Sequence of chain 1.D:
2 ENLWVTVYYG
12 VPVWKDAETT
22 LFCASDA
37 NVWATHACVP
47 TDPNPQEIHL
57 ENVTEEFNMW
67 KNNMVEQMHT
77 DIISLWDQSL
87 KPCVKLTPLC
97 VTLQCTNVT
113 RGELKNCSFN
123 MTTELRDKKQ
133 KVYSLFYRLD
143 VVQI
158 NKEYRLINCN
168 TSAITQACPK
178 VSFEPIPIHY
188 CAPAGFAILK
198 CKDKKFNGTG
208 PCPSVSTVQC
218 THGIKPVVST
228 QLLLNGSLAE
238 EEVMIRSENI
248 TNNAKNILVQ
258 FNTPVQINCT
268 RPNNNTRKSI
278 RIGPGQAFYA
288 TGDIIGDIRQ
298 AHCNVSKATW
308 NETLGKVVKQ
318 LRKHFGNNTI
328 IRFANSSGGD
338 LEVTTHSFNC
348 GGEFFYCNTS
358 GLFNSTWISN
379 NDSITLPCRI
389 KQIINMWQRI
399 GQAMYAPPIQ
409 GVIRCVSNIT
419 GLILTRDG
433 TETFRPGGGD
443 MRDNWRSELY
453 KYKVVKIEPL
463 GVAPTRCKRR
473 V

This small molecule binds to this protein.
Small molecule (SMILES): CC(=O)N[C@H]1[C@H](O[C@H]2[C@H](O)[C@@H](NC(C)=O)CO[C@@H]2CO)O[C@H](CO)[C@@H](O)[C@@H]1O

Binding-site contacts:
Ligand atom N2 contacts residue ASN232 of chain 1.D at 4.4 Å.
Ligand atom C7 contacts residue ASN416 of chain 1.D at 3.5 Å.
Ligand atom O7 contacts residue NAG1 of chain 1.M at 3.5 Å (h-bond).
Ligand atom O7 contacts residue ASN232 of chain 1.D at 2.8 Å (h-bond).
Ligand atom O6 contacts residue LEU235 of chain 1.D at 3.2 Å.
Ligand atom O6 contacts residue ASN416 of chain 1.D at 4.1 Å.
Ligand atom C8 contacts residue LYS222 of chain 1.D at 3.9 Å.
Ligand atom C5 contacts residue ASN416 of chain 1.D at 3.5 Å.
Ligand atom O5 contacts residue PRO261 of chain 1.D at 3.9 Å.
Ligand atom C1 contacts residue ASN416 of chain 1.D at 1.4 Å.
Ligand atom C6 contacts residue LEU235 of chain 1.D at 4.3 Å (hydrophobic).
Ligand atom C8 contacts residue ASN232 of chain 1.D at 4.0 Å.
Ligand atom O7 contacts residue LYS222 of chain 1.D at 4.5 Å.
Ligand atom O7 contacts residue ASN416 of chain 1.D at 4.4 Å.
Ligand atom C7 contacts residue ASN232 of chain 1.D at 3.5 Å.
Ligand atom O6 contacts residue PRO261 of chain 1.D at 3.1 Å.
Ligand atom C3 contacts residue ASN416 of chain 1.D at 3.8 Å.
Ligand atom O5 contacts residue ASN416 of chain 1.D at 2.5 Å (h-bond).
Ligand atom C2 contacts residue ASN416 of chain 1.D at 2.5 Å.
Ligand atom C8 contacts residue ASN416 of chain 1.D at 3.5 Å.
Ligand atom C4 contacts residue ASN416 of chain 1.D at 4.2 Å.
Ligand atom C6 contacts residue PRO261 of chain 1.D at 4.2 Å (hydrophobic).
Ligand atom C6 contacts residue ASN416 of chain 1.D at 3.7 Å.
Ligand atom N2 contacts residue ASN416 of chain 1.D at 3.0 Å (h-bond).